Sequence of chain 1.A:
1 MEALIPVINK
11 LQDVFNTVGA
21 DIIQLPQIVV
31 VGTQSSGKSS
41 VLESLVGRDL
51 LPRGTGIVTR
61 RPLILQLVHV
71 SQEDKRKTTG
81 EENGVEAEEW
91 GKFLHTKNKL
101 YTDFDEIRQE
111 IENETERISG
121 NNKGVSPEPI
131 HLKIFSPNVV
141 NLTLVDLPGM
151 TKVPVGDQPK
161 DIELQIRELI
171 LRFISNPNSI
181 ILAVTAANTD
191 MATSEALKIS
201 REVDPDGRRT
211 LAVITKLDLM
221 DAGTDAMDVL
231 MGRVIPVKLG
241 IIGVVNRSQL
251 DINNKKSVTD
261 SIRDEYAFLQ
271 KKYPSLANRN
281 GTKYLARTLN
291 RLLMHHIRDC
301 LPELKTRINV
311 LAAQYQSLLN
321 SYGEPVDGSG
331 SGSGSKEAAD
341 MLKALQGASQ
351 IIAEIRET

Binding-site contacts:
Ligand atom O4' contacts residue LYS216 of chain 1.A at 3.3 Å (salt-bridge).
Ligand atom O1G contacts residue GLN34 of chain 1.A at 2.7 Å (h-bond).
Ligand atom O3A contacts residue GLY37 of chain 1.A at 3.2 Å.
Ligand atom PG contacts residue GLN34 of chain 1.A at 3.4 Å.
Ligand atom O2G contacts residue GLN34 of chain 1.A at 2.6 Å (h-bond).
Ligand atom C5' contacts residue GLY37 of chain 1.A at 3.6 Å.
Ligand atom O1A contacts residue SER40 of chain 1.A at 2.5 Å (h-bond).
Ligand atom N1 contacts residue ASP218 of chain 1.A at 3.1 Å (salt-bridge).
Ligand atom O3A contacts residue SER39 of chain 1.A at 3.3 Å (h-bond).
Ligand atom C2 contacts residue ASP218 of chain 1.A at 3.8 Å.
Ligand atom N1 contacts residue ASN246 of chain 1.A at 3.5 Å (h-bond).
Ligand atom O6 contacts residue ASN246 of chain 1.A at 2.8 Å (h-bond).
Ligand atom O6 contacts residue LYS216 of chain 1.A at 3.0 Å (salt-bridge).
Ligand atom N7 contacts residue ASN246 of chain 1.A at 3.5 Å (h-bond).
Ligand atom O1B contacts residue THR33 of chain 1.A at 3.6 Å.
Ligand atom N2 contacts residue LEU219 of chain 1.A at 3.6 Å.
Ligand atom C6 contacts residue LYS216 of chain 1.A at 3.5 Å.
Ligand atom N2 contacts residue ASP218 of chain 1.A at 2.9 Å (salt-bridge).
Ligand atom N9 contacts residue LYS216 of chain 1.A at 3.6 Å.
Ligand atom O6 contacts residue VAL245 of chain 1.A at 3.6 Å.
Ligand atom O3A contacts residue LYS38 of chain 1.A at 3.3 Å (salt-bridge).
Ligand atom O2G contacts residue SER35 of chain 1.A at 3.5 Å (h-bond).
Ligand atom N3B contacts residue SER39 of chain 1.A at 3.6 Å.
Ligand atom O2B contacts residue SER39 of chain 1.A at 3.5 Å (h-bond).
Ligand atom O1B contacts residue SER35 of chain 1.A at 2.9 Å (h-bond).
Ligand atom C5 contacts residue LYS216 of chain 1.A at 3.5 Å.
Ligand atom O2A contacts residue SER39 of chain 1.A at 3.8 Å.
Ligand atom O2' contacts residue GLN249 of chain 1.A at 2.8 Å (h-bond).
Ligand atom C8 contacts residue GLY37 of chain 1.A at 3.6 Å.
Ligand atom O1B contacts residue GLY37 of chain 1.A at 3.4 Å (h-bond).
Ligand atom C8 contacts residue SER40 of chain 1.A at 3.3 Å.
Ligand atom C2' contacts residue SER40 of chain 1.A at 3.6 Å.
Ligand atom C4 contacts residue LYS216 of chain 1.A at 3.8 Å.
Ligand atom C6 contacts residue ASN246 of chain 1.A at 3.5 Å.
Ligand atom O2' contacts residue SER248 of chain 1.A at 3.3 Å.
Ligand atom O1B contacts residue SER36 of chain 1.A at 3.3 Å (h-bond).
Ligand atom O1A contacts residue GLY37 of chain 1.A at 3.2 Å.
Ligand atom PA contacts residue GLY37 of chain 1.A at 3.7 Å.
Ligand atom C8 contacts residue LYS216 of chain 1.A at 3.8 Å.
Ligand atom O2B contacts residue LYS38 of chain 1.A at 3.2 Å.

The small molecule below binds the protein below.
Small molecule (SMILES): Nc1nc2c(ncn2[C@@H]2O[C@H](CO[P](=O)(O)O[P](=O)(O)NP(=O)(O)O)[C@@H](O)[C@H]2O)c(=O)[nH]1